A protein and the small-molecule ligand that binds it are described below.
Small molecule (SMILES): CC(=O)N[C@H]1[C@H](O[C@H]2[C@H](O)[C@@H](NC(C)=O)CO[C@@H]2CO)O[C@H](CO)[C@@H](O)[C@@H]1O

Sequence of chain 1.D:
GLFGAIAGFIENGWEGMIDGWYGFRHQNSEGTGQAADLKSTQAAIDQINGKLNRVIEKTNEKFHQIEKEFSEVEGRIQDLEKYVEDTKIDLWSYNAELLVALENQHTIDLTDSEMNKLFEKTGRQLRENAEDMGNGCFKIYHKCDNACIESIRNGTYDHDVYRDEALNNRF

Sequence of chain 1.C:
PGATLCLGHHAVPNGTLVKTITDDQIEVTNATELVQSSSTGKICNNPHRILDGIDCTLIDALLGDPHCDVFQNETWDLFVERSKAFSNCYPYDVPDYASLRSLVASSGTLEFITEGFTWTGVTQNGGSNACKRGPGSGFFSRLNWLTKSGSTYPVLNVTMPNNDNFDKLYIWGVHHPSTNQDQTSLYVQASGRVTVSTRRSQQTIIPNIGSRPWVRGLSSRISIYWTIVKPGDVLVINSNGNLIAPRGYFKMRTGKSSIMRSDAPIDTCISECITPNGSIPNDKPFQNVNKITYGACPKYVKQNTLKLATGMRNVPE

Binding-site contacts:
Ligand atom C1 contacts residue VAL291 of chain 1.C at 3.6 Å (hydrophobic).
Ligand atom C8 contacts residue VAL291 of chain 1.C at 4.3 Å (hydrophobic).
Ligand atom C7 contacts residue GLU69 of chain 1.D at 4.4 Å.
Ligand atom C8 contacts residue GLU69 of chain 1.D at 3.2 Å.
Ligand atom C6 contacts residue ASN292 of chain 1.C at 3.8 Å.
Ligand atom C1 contacts residue ASN292 of chain 1.C at 4.1 Å.
Ligand atom C1 contacts residue ASN279 of chain 1.C at 1.4 Å.
Ligand atom O5 contacts residue ASN292 of chain 1.C at 3.8 Å.
Ligand atom N2 contacts residue VAL291 of chain 1.C at 3.6 Å.
Ligand atom O7 contacts residue ASN279 of chain 1.C at 3.0 Å (h-bond).
Ligand atom C5 contacts residue ASN279 of chain 1.C at 3.6 Å.
Ligand atom C2 contacts residue ASN279 of chain 1.C at 2.4 Å.
Ligand atom C6 contacts residue GLU69 of chain 1.D at 4.4 Å.
Ligand atom C3 contacts residue ASN279 of chain 1.C at 3.7 Å.
Ligand atom C8 contacts residue ASN279 of chain 1.C at 4.4 Å.
Ligand atom C5 contacts residue ASN292 of chain 1.C at 3.8 Å.
Ligand atom C4 contacts residue ASN279 of chain 1.C at 4.2 Å.
Ligand atom C2 contacts residue VAL291 of chain 1.C at 4.0 Å (hydrophobic).
Ligand atom C7 contacts residue VAL291 of chain 1.C at 4.4 Å (hydrophobic).
Ligand atom N2 contacts residue ASN279 of chain 1.C at 2.9 Å (h-bond).
Ligand atom O5 contacts residue ASN279 of chain 1.C at 2.3 Å (h-bond).
Ligand atom C7 contacts residue ASN279 of chain 1.C at 3.2 Å.
Ligand atom C3 contacts residue VAL291 of chain 1.C at 4.2 Å (hydrophobic).
Ligand atom C8 contacts residue SER39 of chain 1.C at 3.4 Å.